Binding-site contacts:
Ligand atom C8 contacts residue GLU57 of chain 1.A at 2.2 Å.
Ligand atom O7 contacts residue ASN58 of chain 1.A at 3.9 Å.
Ligand atom C2 contacts residue ASN58 of chain 1.A at 2.6 Å.
Ligand atom N2 contacts residue GLU57 of chain 1.A at 3.5 Å (salt-bridge).
Ligand atom C6 contacts residue ASN58 of chain 1.A at 4.3 Å.
Ligand atom C7 contacts residue ASN58 of chain 1.A at 3.5 Å.
Ligand atom O5 contacts residue ASN58 of chain 1.A at 2.0 Å (h-bond).
Ligand atom N2 contacts residue ASN58 of chain 1.A at 3.0 Å (h-bond).
Ligand atom C3 contacts residue ASN58 of chain 1.A at 3.9 Å.
Ligand atom O7 contacts residue GLU57 of chain 1.A at 2.0 Å (salt-bridge).
Ligand atom C1 contacts residue ASN58 of chain 1.A at 1.4 Å.
Ligand atom O5 contacts residue GLY16 of chain 1.B at 3.8 Å.
Ligand atom C2 contacts residue GLU57 of chain 1.A at 4.4 Å.
Ligand atom C4 contacts residue ASN58 of chain 1.A at 4.1 Å.
Ligand atom C7 contacts residue GLU57 of chain 1.A at 2.2 Å.
Ligand atom C5 contacts residue ASN58 of chain 1.A at 3.4 Å.
Ligand atom C1 contacts residue GLY16 of chain 1.B at 4.2 Å.
Ligand atom O6 contacts residue ASN58 of chain 1.A at 4.2 Å.

Sequence of chain 1.A:
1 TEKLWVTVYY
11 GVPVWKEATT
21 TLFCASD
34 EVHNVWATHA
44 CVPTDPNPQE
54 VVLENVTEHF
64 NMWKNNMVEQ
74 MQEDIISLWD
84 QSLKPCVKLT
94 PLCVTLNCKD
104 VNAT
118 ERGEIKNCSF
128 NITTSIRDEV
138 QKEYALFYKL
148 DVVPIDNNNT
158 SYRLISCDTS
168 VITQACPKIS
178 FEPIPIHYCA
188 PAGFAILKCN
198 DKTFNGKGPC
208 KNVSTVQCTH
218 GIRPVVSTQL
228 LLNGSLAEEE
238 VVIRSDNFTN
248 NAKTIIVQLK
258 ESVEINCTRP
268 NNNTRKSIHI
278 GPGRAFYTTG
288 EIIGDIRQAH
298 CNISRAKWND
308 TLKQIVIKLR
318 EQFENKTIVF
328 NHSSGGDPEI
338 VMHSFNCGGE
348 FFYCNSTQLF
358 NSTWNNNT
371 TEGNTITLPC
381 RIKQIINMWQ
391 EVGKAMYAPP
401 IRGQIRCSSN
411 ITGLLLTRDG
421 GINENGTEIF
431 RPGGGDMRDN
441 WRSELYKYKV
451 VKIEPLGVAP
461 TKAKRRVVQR

The small molecule below binds the protein below.
Small molecule (SMILES): CC(=O)N[C@H]1[C@H](O[C@H]2[C@H](O)[C@@H](NC(C)=O)CO[C@@H]2CO)O[C@H](CO)[C@@H](O)[C@@H]1O

Sequence of chain 1.B:
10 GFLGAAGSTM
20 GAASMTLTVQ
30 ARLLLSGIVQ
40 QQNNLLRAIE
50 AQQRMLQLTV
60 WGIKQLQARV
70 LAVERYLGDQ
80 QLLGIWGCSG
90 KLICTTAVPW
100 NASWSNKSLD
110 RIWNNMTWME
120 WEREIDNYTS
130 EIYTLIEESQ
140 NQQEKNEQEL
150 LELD